The small molecule below binds the protein below.
Small molecule (SMILES): O=C(O)Cc1ccc(Cc2cc(-c3cccc(Cl)c3)nc(C(F)(F)F)c2)cc1

Binding-site contacts:
Ligand atom C11 contacts residue ILE260 of chain 1.C at 3.7 Å (hydrophobic).
Ligand atom C5 contacts residue HIS84 of chain 1.C at 3.8 Å.
Ligand atom C16 contacts residue GLN293 of chain 1.C at 3.9 Å.
Ligand atom F contacts residue PRO246 of chain 1.C at 3.8 Å.
Ligand atom F1 contacts residue THR257 of chain 1.C at 3.1 Å.
Ligand atom C19 contacts residue PHE296 of chain 1.C at 3.3 Å (hydrophobic).
Ligand atom F contacts residue GLN293 of chain 1.C at 3.8 Å.
Ligand atom C3 contacts residue MET197 of chain 1.C at 3.8 Å (hydrophobic).
Ligand atom N contacts residue ILE260 of chain 1.C at 3.6 Å.
Ligand atom C9 contacts residue PHE296 of chain 1.C at 3.7 Å (hydrophobic).
Ligand atom C10 contacts residue PHE296 of chain 1.C at 3.7 Å (hydrophobic).
Ligand atom C15 contacts residue GLN293 of chain 1.C at 3.3 Å.
Ligand atom F2 contacts residue ASN245 of chain 1.C at 3.2 Å.
Ligand atom F2 contacts residue THR257 of chain 1.C at 3.7 Å.
Ligand atom C11 contacts residue PHE296 of chain 1.C at 3.5 Å (hydrophobic).
Ligand atom F1 contacts residue ILE260 of chain 1.C at 3.7 Å.
Ligand atom C13 contacts residue PHE296 of chain 1.C at 3.6 Å (hydrophobic).
Ligand atom C1 contacts residue THR361 of chain 1.C at 3.9 Å.
Ligand atom F2 contacts residue TRP256 of chain 1.C at 3.4 Å.
Ligand atom C6 contacts residue ILE260 of chain 1.C at 3.6 Å (hydrophobic).
Ligand atom C17 contacts residue MET281 of chain 1.C at 3.9 Å (hydrophobic).
Ligand atom F2 contacts residue ILE260 of chain 1.C at 3.7 Å.
Ligand atom N contacts residue GLN293 of chain 1.C at 3.3 Å (h-bond).
Ligand atom C12 contacts residue ASN245 of chain 1.C at 3.8 Å.
Ligand atom F contacts residue PHE296 of chain 1.C at 3.7 Å.
Ligand atom C3 contacts residue THR361 of chain 1.C at 3.8 Å.
Ligand atom F2 contacts residue TYR83 of chain 1.C at 3.7 Å.
Ligand atom O contacts residue MET197 of chain 1.C at 3.3 Å.
Ligand atom CL contacts residue PHE296 of chain 1.C at 3.6 Å.
Ligand atom C18 contacts residue PHE296 of chain 1.C at 3.7 Å (hydrophobic).
Ligand atom F contacts residue ASN245 of chain 1.C at 3.3 Å.
Ligand atom F contacts residue TYR253 of chain 1.C at 3.6 Å.
Ligand atom C5 contacts residue PHE264 of chain 1.C at 3.9 Å (hydrophobic).
Ligand atom F1 contacts residue GLN293 of chain 1.C at 3.2 Å.
Ligand atom CL contacts residue ILE358 of chain 1.C at 3.9 Å.
Ligand atom C20 contacts residue PHE296 of chain 1.C at 3.6 Å (hydrophobic).
Ligand atom C14 contacts residue GLN293 of chain 1.C at 3.7 Å.
Ligand atom CL contacts residue PHE357 of chain 1.C at 3.4 Å.
Ligand atom C18 contacts residue PHE357 of chain 1.C at 3.6 Å (hydrophobic).
Ligand atom N contacts residue PHE296 of chain 1.C at 3.5 Å.

Sequence of chain 1.C:
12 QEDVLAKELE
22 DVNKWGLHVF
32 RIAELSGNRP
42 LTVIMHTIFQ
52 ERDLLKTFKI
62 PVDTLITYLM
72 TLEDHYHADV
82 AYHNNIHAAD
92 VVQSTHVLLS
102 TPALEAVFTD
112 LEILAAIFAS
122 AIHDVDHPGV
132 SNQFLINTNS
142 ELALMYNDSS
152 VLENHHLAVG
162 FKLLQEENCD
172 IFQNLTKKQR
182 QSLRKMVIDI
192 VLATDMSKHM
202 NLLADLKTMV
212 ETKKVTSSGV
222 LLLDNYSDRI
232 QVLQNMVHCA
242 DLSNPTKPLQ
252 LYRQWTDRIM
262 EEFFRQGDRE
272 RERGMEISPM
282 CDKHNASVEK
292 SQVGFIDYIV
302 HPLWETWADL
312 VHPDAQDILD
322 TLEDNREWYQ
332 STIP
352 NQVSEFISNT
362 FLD